A small-molecule ligand and the protein it binds are described below.
Small molecule (SMILES): COc1ccccc1S(=O)(=O)Nc1ccc(C)cc1Oc1ccc2c(N)nccc2c1

Binding-site contacts:
Ligand atom C22 contacts residue CYS313 of chain 1.E at 4.2 Å (hydrophobic).
Ligand atom N2 contacts residue CYS313 of chain 1.E at 3.4 Å (h-bond).
Ligand atom O3 contacts residue TYR239 of chain 1.E at 3.8 Å.
Ligand atom N3 contacts residue ASP317 of chain 1.E at 3.5 Å (salt-bridge).
Ligand atom C19 contacts residue LEU380 of chain 1.E at 4.1 Å (hydrophobic).
Ligand atom C22 contacts residue GLU297 of chain 1.E at 3.9 Å.
Ligand atom C10 contacts residue TYR239 of chain 1.E at 3.6 Å (hydrophobic).
Ligand atom C22 contacts residue ASP317 of chain 1.E at 4.0 Å.
Ligand atom O2 contacts residue LYS236 of chain 1.E at 2.8 Å (salt-bridge).
Ligand atom C4 contacts residue TRP298 of chain 1.E at 4.1 Å (hydrophobic).
Ligand atom C5 contacts residue TYR239 of chain 1.E at 4.2 Å (hydrophobic).
Ligand atom C9 contacts residue TYR239 of chain 1.E at 3.9 Å (hydrophobic).
Ligand atom C21 contacts residue LEU380 of chain 1.E at 3.4 Å (hydrophobic).
Ligand atom C20 contacts residue LEU380 of chain 1.E at 3.6 Å (hydrophobic).
Ligand atom C23 contacts residue PHE376 of chain 1.E at 4.2 Å (hydrophobic).
Ligand atom C16 contacts residue GLU297 of chain 1.E at 4.2 Å.
Ligand atom N3 contacts residue TYR239 of chain 1.E at 3.8 Å.
Ligand atom C5 contacts residue GLU297 of chain 1.E at 3.4 Å.
Ligand atom O3 contacts residue LYS236 of chain 1.E at 2.9 Å.
Ligand atom C16 contacts residue TYR239 of chain 1.E at 3.2 Å (hydrophobic).
Ligand atom C5 contacts residue TRP298 of chain 1.E at 3.7 Å (hydrophobic).
Ligand atom S1 contacts residue LYS236 of chain 1.E at 3.6 Å.
Ligand atom C21 contacts residue CYS301 of chain 1.E at 4.1 Å (hydrophobic).
Ligand atom C6 contacts residue TYR239 of chain 1.E at 3.9 Å (hydrophobic).
Ligand atom C15 contacts residue TYR239 of chain 1.E at 3.8 Å (hydrophobic).
Ligand atom C21 contacts residue CYS313 of chain 1.E at 3.5 Å (hydrophobic).
Ligand atom C21 contacts residue ASP317 of chain 1.E at 3.7 Å.
Ligand atom C6 contacts residue TRP298 of chain 1.E at 3.9 Å (hydrophobic).
Ligand atom N2 contacts residue CYS301 of chain 1.E at 4.2 Å.
Ligand atom N2 contacts residue LEU380 of chain 1.E at 3.8 Å.
Ligand atom C23 contacts residue TYR239 of chain 1.E at 4.0 Å (hydrophobic).
Ligand atom C18 contacts residue LEU380 of chain 1.E at 3.6 Å (hydrophobic).
Ligand atom C22 contacts residue LEU380 of chain 1.E at 3.9 Å (hydrophobic).
Ligand atom N3 contacts residue GLU297 of chain 1.E at 2.5 Å (salt-bridge).
Ligand atom C11 contacts residue TYR239 of chain 1.E at 3.9 Å (hydrophobic).
Ligand atom C17 contacts residue LEU380 of chain 1.E at 3.8 Å (hydrophobic).
Ligand atom N2 contacts residue ASP317 of chain 1.E at 3.1 Å (salt-bridge).
Ligand atom N3 contacts residue PHE377 of chain 1.E at 3.4 Å.
Ligand atom C3 contacts residue GLU297 of chain 1.E at 3.9 Å.
Ligand atom C4 contacts residue GLU297 of chain 1.E at 2.8 Å.

Sequence of chain 1.E:
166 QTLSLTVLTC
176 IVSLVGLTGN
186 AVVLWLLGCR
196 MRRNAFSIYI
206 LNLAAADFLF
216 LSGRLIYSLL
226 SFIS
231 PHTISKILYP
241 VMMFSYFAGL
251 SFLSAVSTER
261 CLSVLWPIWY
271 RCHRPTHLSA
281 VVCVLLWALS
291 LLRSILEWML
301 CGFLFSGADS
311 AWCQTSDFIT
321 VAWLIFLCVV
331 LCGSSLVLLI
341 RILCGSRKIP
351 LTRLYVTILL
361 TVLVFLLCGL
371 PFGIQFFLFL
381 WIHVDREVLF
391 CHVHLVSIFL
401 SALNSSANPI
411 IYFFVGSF